Binding-site contacts:
Ligand atom O7 contacts residue ASN151 of chain 1.A at 3.6 Å.
Ligand atom C2 contacts residue ASN151 of chain 1.A at 3.6 Å.
Ligand atom C7 contacts residue HIS248 of chain 1.A at 4.3 Å.
Ligand atom C5 contacts residue ASN151 of chain 1.A at 4.2 Å.
Ligand atom C8 contacts residue HIS248 of chain 1.A at 4.5 Å.
Ligand atom C8 contacts residue SER191 of chain 1.A at 4.3 Å.
Ligand atom C8 contacts residue ILE189 of chain 1.A at 4.1 Å (hydrophobic).
Ligand atom O6 contacts residue PRO155 of chain 1.A at 4.2 Å.
Ligand atom C6 contacts residue THR153 of chain 1.A at 4.2 Å.
Ligand atom O7 contacts residue HIS248 of chain 1.A at 3.5 Å.
Ligand atom C5 contacts residue THR153 of chain 1.A at 3.9 Å.
Ligand atom O5 contacts residue THR153 of chain 1.A at 4.1 Å.
Ligand atom O5 contacts residue ASN151 of chain 1.A at 3.6 Å.
Ligand atom C3 contacts residue THR153 of chain 1.A at 4.2 Å.
Ligand atom C8 contacts residue LEU194 of chain 1.A at 3.8 Å (hydrophobic).
Ligand atom C4 contacts residue THR153 of chain 1.A at 4.5 Å.
Ligand atom C8 contacts residue ASN151 of chain 1.A at 3.4 Å.
Ligand atom C1 contacts residue ASN151 of chain 1.A at 3.0 Å.
Ligand atom C6 contacts residue GLY154 of chain 1.A at 4.4 Å.
Ligand atom N2 contacts residue ASN151 of chain 1.A at 3.0 Å (h-bond).
Ligand atom O6 contacts residue THR153 of chain 1.A at 3.7 Å.
Ligand atom C7 contacts residue ASN151 of chain 1.A at 3.1 Å.
Ligand atom C1 contacts residue THR153 of chain 1.A at 4.2 Å.
Ligand atom O6 contacts residue GLY154 of chain 1.A at 4.0 Å.

A small-molecule ligand and the protein it binds are described below.
Small molecule (SMILES): CC(=O)N[C@@H]1[C@@H](O)[C@H](O)[C@@H](CO)O[C@H]1O

Sequence of chain 1.A:
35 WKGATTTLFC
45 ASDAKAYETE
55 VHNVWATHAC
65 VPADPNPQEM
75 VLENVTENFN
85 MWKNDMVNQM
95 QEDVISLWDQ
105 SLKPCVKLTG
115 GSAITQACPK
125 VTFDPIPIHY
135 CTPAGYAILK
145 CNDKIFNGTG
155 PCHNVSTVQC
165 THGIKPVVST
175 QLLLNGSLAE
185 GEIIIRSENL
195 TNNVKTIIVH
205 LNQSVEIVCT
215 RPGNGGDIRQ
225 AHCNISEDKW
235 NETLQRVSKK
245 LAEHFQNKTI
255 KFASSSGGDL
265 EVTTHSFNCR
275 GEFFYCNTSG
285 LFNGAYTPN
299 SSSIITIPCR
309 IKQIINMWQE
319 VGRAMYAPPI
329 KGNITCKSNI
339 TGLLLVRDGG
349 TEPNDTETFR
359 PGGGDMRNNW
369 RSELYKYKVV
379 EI